Sequence of chain 49.D:
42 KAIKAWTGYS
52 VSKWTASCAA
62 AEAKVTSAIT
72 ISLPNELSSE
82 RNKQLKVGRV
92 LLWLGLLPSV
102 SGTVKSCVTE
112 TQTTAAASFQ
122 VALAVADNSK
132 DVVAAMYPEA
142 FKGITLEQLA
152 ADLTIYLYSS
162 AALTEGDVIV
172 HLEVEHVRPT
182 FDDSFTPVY

Sequence of chain 49.E:
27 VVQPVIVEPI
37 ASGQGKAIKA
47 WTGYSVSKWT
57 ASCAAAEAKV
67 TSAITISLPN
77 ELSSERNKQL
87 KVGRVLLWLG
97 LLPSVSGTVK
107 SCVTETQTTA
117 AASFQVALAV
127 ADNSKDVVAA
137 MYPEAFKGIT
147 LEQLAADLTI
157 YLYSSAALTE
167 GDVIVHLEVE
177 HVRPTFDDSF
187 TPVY

Binding-site contacts:
Ligand atom C6 contacts residue THR48 of chain 49.D at 4.2 Å.
Ligand atom N1 contacts residue THR48 of chain 49.D at 4.0 Å.
Ligand atom N7 contacts residue TRP47 of chain 49.D at 3.7 Å.
Ligand atom C5 contacts residue TRP47 of chain 49.D at 3.8 Å (hydrophobic).
Ligand atom N6 contacts residue TYR50 of chain 49.D at 4.2 Å.
Ligand atom C2 contacts residue TRP47 of chain 49.D at 4.2 Å (hydrophobic).
Ligand atom O4' contacts residue LYS143 of chain 49.D at 4.1 Å.
Ligand atom N9 contacts residue TRP47 of chain 49.D at 3.9 Å.
Ligand atom N1 contacts residue TRP47 of chain 49.D at 4.3 Å.
Ligand atom OP2 contacts residue GLY49 of chain 49.E at 4.2 Å.
Ligand atom C5' contacts residue VAL178 of chain 49.E at 4.5 Å (hydrophobic).
Ligand atom C8 contacts residue TRP47 of chain 49.D at 3.8 Å (hydrophobic).
Ligand atom C1' contacts residue TRP47 of chain 49.D at 4.3 Å (hydrophobic).
Ligand atom C4 contacts residue TRP47 of chain 49.D at 3.9 Å (hydrophobic).
Ligand atom N3 contacts residue TRP47 of chain 49.D at 4.1 Å.
Ligand atom C6 contacts residue TRP47 of chain 49.D at 3.9 Å (hydrophobic).
Ligand atom O4' contacts residue TRP47 of chain 49.D at 4.1 Å.
Ligand atom OP2 contacts residue VAL178 of chain 49.E at 4.5 Å.
Ligand atom N6 contacts residue TRP47 of chain 49.D at 3.8 Å.
Ligand atom N6 contacts residue THR48 of chain 49.D at 3.3 Å (h-bond).

This small molecule binds to this protein.
Small molecule (SMILES): Nc1ncnc2c1ncn2[C@@H]1O[C@H](COO[C@@H]2C[C@@H](CO[P](=O)(O)O[C@H]3[C@@H](O)[C@H](n4cnc5c(N)ncnc54)O[C@@H]3COP(=O)=O)O[C@H]2n2ccc(=O)[nH]c2=O)[C@@H](OOP(O)OC[C@H]2O[C@@H](n3ccc(=O)[nH]c3=O)[C@H](O)[C@@H]2O)[C@H]1O.Op1oo1